A protein and the small-molecule ligand that binds it are described below.
Small molecule (SMILES): NS(=O)(=O)c1c(F)c(F)c(S(=O)(=O)CCO)c(NC2CCCCCCC2)c1F

Binding-site contacts:
Ligand atom C5 contacts residue VAL199 of chain 1.A at 3.6 Å (hydrophobic).
Ligand atom C4 contacts residue HIS94 of chain 1.A at 3.5 Å.
Ligand atom F20 contacts residue ZN1 of chain 1.B at 3.5 Å.
Ligand atom N10 contacts residue ZN1 of chain 1.B at 1.9 Å.
Ligand atom C27 contacts residue HIS94 of chain 1.A at 3.7 Å.
Ligand atom O8 contacts residue THR198 of chain 1.A at 2.9 Å (h-bond).
Ligand atom F12 contacts residue VAL142 of chain 1.A at 3.6 Å.
Ligand atom O9 contacts residue HIS119 of chain 1.A at 3.5 Å (h-bond).
Ligand atom O17 contacts residue GLN92 of chain 1.A at 3.6 Å (h-bond).
Ligand atom C27 contacts residue ALA65 of chain 1.A at 3.7 Å (hydrophobic).
Ligand atom N10 contacts residue THR198 of chain 1.A at 2.8 Å (h-bond).
Ligand atom C24 contacts residue TRP5 of chain 1.A at 3.6 Å (hydrophobic).
Ligand atom N10 contacts residue HIS94 of chain 1.A at 3.3 Å (h-bond).
Ligand atom C24 contacts residue HIS64 of chain 1.A at 3.4 Å.
Ligand atom C5 contacts residue HIS94 of chain 1.A at 3.5 Å.
Ligand atom C15 contacts residue PHE130 of chain 1.A at 3.6 Å (hydrophobic).
Ligand atom F13 contacts residue LEU197 of chain 1.A at 3.7 Å.
Ligand atom N10 contacts residue HIS96 of chain 1.A at 3.3 Å (h-bond).
Ligand atom O16 contacts residue PHE130 of chain 1.A at 3.4 Å.
Ligand atom C23 contacts residue HIS64 of chain 1.A at 3.6 Å.
Ligand atom F12 contacts residue LEU197 of chain 1.A at 3.3 Å.
Ligand atom C26 contacts residue HIS94 of chain 1.A at 3.7 Å.
Ligand atom O9 contacts residue HIS94 of chain 1.A at 3.4 Å.
Ligand atom C25 contacts residue HIS64 of chain 1.A at 3.5 Å.
Ligand atom F13 contacts residue PHE130 of chain 1.A at 3.4 Å.
Ligand atom O9 contacts residue ZN1 of chain 1.B at 3.1 Å.
Ligand atom F13 contacts residue LEU140 of chain 1.A at 3.6 Å.
Ligand atom N10 contacts residue HIS119 of chain 1.A at 3.2 Å (h-bond).
Ligand atom N19 contacts residue VAL199 of chain 1.A at 3.7 Å.
Ligand atom C3 contacts residue LEU197 of chain 1.A at 3.6 Å (hydrophobic).
Ligand atom S7 contacts residue ZN1 of chain 1.B at 3.1 Å.
Ligand atom F20 contacts residue VAL199 of chain 1.A at 3.3 Å.
Ligand atom O8 contacts residue TRP208 of chain 1.A at 3.7 Å.
Ligand atom F20 contacts residue HIS94 of chain 1.A at 3.4 Å.
Ligand atom F13 contacts residue VAL121 of chain 1.A at 3.4 Å.
Ligand atom O9 contacts residue VAL142 of chain 1.A at 3.6 Å.
Ligand atom C24 contacts residue VAL199 of chain 1.A at 3.6 Å (hydrophobic).
Ligand atom O8 contacts residue LEU197 of chain 1.A at 3.2 Å.
Ligand atom C27 contacts residue ASN67 of chain 1.A at 3.6 Å.
Ligand atom C28 contacts residue ASN67 of chain 1.A at 3.4 Å.

Sequence of chain 1.A:
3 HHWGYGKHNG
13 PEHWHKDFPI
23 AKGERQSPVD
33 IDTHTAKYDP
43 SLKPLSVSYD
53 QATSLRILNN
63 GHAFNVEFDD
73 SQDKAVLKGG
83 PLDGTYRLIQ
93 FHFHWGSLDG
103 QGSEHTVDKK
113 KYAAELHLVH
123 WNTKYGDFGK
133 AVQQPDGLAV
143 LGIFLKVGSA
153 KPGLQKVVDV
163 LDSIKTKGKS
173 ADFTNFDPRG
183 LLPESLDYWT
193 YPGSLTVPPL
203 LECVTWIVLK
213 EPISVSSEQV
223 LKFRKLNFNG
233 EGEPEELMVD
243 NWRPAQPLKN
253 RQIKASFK